Binding-site contacts:
Ligand atom O contacts residue HIS153 of chain 1.A at 2.8 Å (h-bond).
Ligand atom CA contacts residue TYR215 of chain 1.A at 3.9 Å (hydrophobic).
Ligand atom CG contacts residue HIS273 of chain 1.A at 4.2 Å.
Ligand atom O contacts residue ASP105 of chain 1.A at 3.6 Å (salt-bridge).
Ligand atom CD contacts residue LEU150 of chain 1.A at 4.2 Å (hydrophobic).
Ligand atom C1 contacts residue ALA130 of chain 1.A at 4.1 Å (hydrophobic).
Ligand atom CA contacts residue PHE39 of chain 1.A at 4.4 Å (hydrophobic).
Ligand atom CD contacts residue HIS153 of chain 1.A at 3.9 Å.
Ligand atom O contacts residue TRP109 of chain 1.A at 4.4 Å.
Ligand atom C1 contacts residue MET248 of chain 1.A at 3.5 Å (hydrophobic).
Ligand atom O contacts residue PHE154 of chain 1.A at 3.5 Å.
Ligand atom C contacts residue TYR215 of chain 1.A at 3.5 Å (hydrophobic).
Ligand atom CD contacts residue HIS183 of chain 1.A at 3.7 Å.
Ligand atom O contacts residue ILE106 of chain 1.A at 4.4 Å.
Ligand atom CE contacts residue LEU150 of chain 1.A at 3.4 Å (hydrophobic).
Ligand atom CA contacts residue HIS273 of chain 1.A at 3.9 Å.
Ligand atom CA contacts residue ASP105 of chain 1.A at 1.4 Å.
Ligand atom CB contacts residue ASP105 of chain 1.A at 2.4 Å.
Ligand atom C1 contacts residue HIS273 of chain 1.A at 3.5 Å.
Ligand atom CE contacts residue HIS183 of chain 1.A at 4.1 Å.
Ligand atom CE contacts residue HIS153 of chain 1.A at 3.8 Å.
Ligand atom CB contacts residue PHE179 of chain 1.A at 4.1 Å (hydrophobic).
Ligand atom C2 contacts residue MET248 of chain 1.A at 3.5 Å (hydrophobic).
Ligand atom CA contacts residue HIS153 of chain 1.A at 4.5 Å.
Ligand atom C contacts residue ASP105 of chain 1.A at 2.4 Å.
Ligand atom CG contacts residue PHE179 of chain 1.A at 4.0 Å (hydrophobic).
Ligand atom C contacts residue HIS153 of chain 1.A at 3.8 Å.
Ligand atom CD contacts residue ASP105 of chain 1.A at 4.2 Å.
Ligand atom CE contacts residue VAL151 of chain 1.A at 3.8 Å (hydrophobic).
Ligand atom CB contacts residue HIS273 of chain 1.A at 3.4 Å.
Ligand atom CG contacts residue ASP105 of chain 1.A at 3.5 Å.
Ligand atom CB contacts residue HIS153 of chain 1.A at 4.1 Å.
Ligand atom C contacts residue PHE154 of chain 1.A at 4.2 Å (hydrophobic).
Ligand atom C1 contacts residue GLN129 of chain 1.A at 3.5 Å.
Ligand atom C contacts residue ILE106 of chain 1.A at 4.2 Å (hydrophobic).
Ligand atom CG contacts residue HIS153 of chain 1.A at 3.2 Å.
Ligand atom CD contacts residue HIS273 of chain 1.A at 3.8 Å.
Ligand atom O contacts residue TYR215 of chain 1.A at 2.5 Å (h-bond).
Ligand atom C2 contacts residue LEU150 of chain 1.A at 4.4 Å (hydrophobic).
Ligand atom C2 contacts residue VAL151 of chain 1.A at 4.0 Å (hydrophobic).

Sequence of chain 1.A:
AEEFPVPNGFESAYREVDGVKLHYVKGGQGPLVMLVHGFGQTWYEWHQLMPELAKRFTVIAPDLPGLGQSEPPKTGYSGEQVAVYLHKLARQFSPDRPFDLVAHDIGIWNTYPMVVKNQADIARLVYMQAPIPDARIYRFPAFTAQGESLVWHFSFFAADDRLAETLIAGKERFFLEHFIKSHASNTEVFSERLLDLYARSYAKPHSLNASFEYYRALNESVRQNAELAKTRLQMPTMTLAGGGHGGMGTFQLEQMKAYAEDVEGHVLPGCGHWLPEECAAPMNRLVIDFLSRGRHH

This protein binds this small molecule.
Small molecule (SMILES): CCCCCC[C@@H](O)CO